Sequence of chain 1.D:
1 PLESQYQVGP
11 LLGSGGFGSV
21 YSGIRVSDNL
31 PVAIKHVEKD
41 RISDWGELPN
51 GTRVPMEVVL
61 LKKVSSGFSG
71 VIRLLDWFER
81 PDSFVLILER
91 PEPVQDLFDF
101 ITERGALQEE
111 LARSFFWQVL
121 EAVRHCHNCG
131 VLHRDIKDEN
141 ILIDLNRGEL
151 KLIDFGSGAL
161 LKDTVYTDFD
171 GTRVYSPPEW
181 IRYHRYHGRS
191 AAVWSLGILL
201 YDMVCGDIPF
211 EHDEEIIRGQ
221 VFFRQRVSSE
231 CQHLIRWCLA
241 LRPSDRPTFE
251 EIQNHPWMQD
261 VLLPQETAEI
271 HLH

A small-molecule ligand and the protein it binds are described below.
Small molecule (SMILES): c1ccc(Nc2c[nH]c3ncccc23)cc1

Binding-site contacts:
Ligand atom C4 contacts residue ALA33 of chain 1.D at 3.6 Å (hydrophobic).
Ligand atom N10 contacts residue VAL20 of chain 1.D at 3.9 Å.
Ligand atom C11 contacts residue ILE153 of chain 1.D at 3.8 Å (hydrophobic).
Ligand atom C12 contacts residue LYS35 of chain 1.D at 4.2 Å.
Ligand atom C15 contacts residue PHE17 of chain 1.D at 3.4 Å (hydrophobic).
Ligand atom C15 contacts residue ASP154 of chain 1.D at 3.8 Å.
Ligand atom C8 contacts residue ALA33 of chain 1.D at 4.0 Å (hydrophobic).
Ligand atom C14 contacts residue LYS35 of chain 1.D at 3.0 Å.
Ligand atom C9 contacts residue LEU12 of chain 1.D at 3.8 Å (hydrophobic).
Ligand atom N5 contacts residue ILE72 of chain 1.D at 3.3 Å.
Ligand atom N3 contacts residue ALA33 of chain 1.D at 4.0 Å.
Ligand atom C11 contacts residue VAL20 of chain 1.D at 3.9 Å (hydrophobic).
Ligand atom N5 contacts residue ALA33 of chain 1.D at 3.4 Å.
Ligand atom C14 contacts residue PHE17 of chain 1.D at 3.7 Å (hydrophobic).
Ligand atom C2 contacts residue LEU142 of chain 1.D at 3.8 Å (hydrophobic).
Ligand atom C4 contacts residue LEU142 of chain 1.D at 3.5 Å (hydrophobic).
Ligand atom C13 contacts residue LYS35 of chain 1.D at 3.0 Å.
Ligand atom C8 contacts residue LEU142 of chain 1.D at 3.8 Å (hydrophobic).
Ligand atom C2 contacts residue ARG90 of chain 1.D at 3.7 Å.
Ligand atom N3 contacts residue PRO91 of chain 1.D at 3.8 Å.
Ligand atom C7 contacts residue ALA33 of chain 1.D at 4.1 Å (hydrophobic).
Ligand atom C16 contacts residue VAL20 of chain 1.D at 4.0 Å (hydrophobic).
Ligand atom C6 contacts residue ALA33 of chain 1.D at 3.8 Å (hydrophobic).
Ligand atom C16 contacts residue ILE153 of chain 1.D at 3.7 Å (hydrophobic).
Ligand atom C1 contacts residue LEU12 of chain 1.D at 3.6 Å (hydrophobic).
Ligand atom N3 contacts residue LEU142 of chain 1.D at 3.5 Å.
Ligand atom C4 contacts residue GLU89 of chain 1.D at 4.0 Å.
Ligand atom C2 contacts residue VAL94 of chain 1.D at 3.8 Å (hydrophobic).
Ligand atom N3 contacts residue GLU89 of chain 1.D at 3.9 Å.
Ligand atom N10 contacts residue ILE153 of chain 1.D at 4.0 Å.
Ligand atom C6 contacts residue ILE72 of chain 1.D at 3.8 Å (hydrophobic).
Ligand atom N3 contacts residue ARG90 of chain 1.D at 3.7 Å.
Ligand atom C13 contacts residue ASP154 of chain 1.D at 3.6 Å.
Ligand atom N5 contacts residue GLU89 of chain 1.D at 3.2 Å (salt-bridge).
Ligand atom C15 contacts residue ILE153 of chain 1.D at 4.1 Å (hydrophobic).
Ligand atom C6 contacts residue ILE153 of chain 1.D at 4.1 Å (hydrophobic).
Ligand atom C9 contacts residue LEU142 of chain 1.D at 4.1 Å (hydrophobic).
Ligand atom N5 contacts residue LEU142 of chain 1.D at 3.9 Å.
Ligand atom C1 contacts residue LEU142 of chain 1.D at 4.1 Å (hydrophobic).
Ligand atom C14 contacts residue ASP154 of chain 1.D at 3.1 Å.